Binding-site contacts:
Ligand atom O4 contacts residue GLU176 of chain 1.E at 2.9 Å (salt-bridge).
Ligand atom C8 contacts residue TRP109 of chain 1.E at 3.7 Å (hydrophobic).
Ligand atom O3 contacts residue ASP39 of chain 1.E at 3.9 Å.
Ligand atom O3 contacts residue GLU40 of chain 1.E at 3.5 Å (salt-bridge).
Ligand atom O3 contacts residue TRP174 of chain 1.E at 3.8 Å.
Ligand atom C1 contacts residue TRP109 of chain 1.E at 3.8 Å (hydrophobic).
Ligand atom O6 contacts residue GLU176 of chain 1.E at 3.3 Å (salt-bridge).
Ligand atom C1 contacts residue GLU40 of chain 1.E at 3.8 Å.
Ligand atom O6 contacts residue ASP137 of chain 1.E at 2.7 Å (salt-bridge).
Ligand atom C6 contacts residue GLU176 of chain 1.E at 3.2 Å.
Ligand atom S1 contacts residue TRP109 of chain 1.E at 3.6 Å.
Ligand atom O4 contacts residue ARG90 of chain 1.D at 2.2 Å (salt-bridge).
Ligand atom C7 contacts residue ASP39 of chain 1.E at 3.7 Å.
Ligand atom O3 contacts residue ARG90 of chain 1.D at 2.9 Å (salt-bridge).
Ligand atom C4 contacts residue ARG90 of chain 1.D at 3.3 Å.
Ligand atom C4 contacts residue TRP174 of chain 1.E at 4.0 Å (hydrophobic).
Ligand atom C5 contacts residue TRP174 of chain 1.E at 4.0 Å (hydrophobic).
Ligand atom C2 contacts residue GLU40 of chain 1.E at 3.1 Å.
Ligand atom O3 contacts residue HIS173 of chain 1.D at 3.0 Å.
Ligand atom C8 contacts residue TYR135 of chain 1.E at 3.4 Å (hydrophobic).
Ligand atom O6 contacts residue TRP174 of chain 1.E at 3.7 Å.
Ligand atom C3 contacts residue ARG90 of chain 1.D at 3.5 Å.
Ligand atom C5 contacts residue GLU176 of chain 1.E at 4.0 Å.
Ligand atom O6 contacts residue TYR339 of chain 1.B at 3.7 Å.
Ligand atom C3 contacts residue TRP174 of chain 1.E at 3.6 Å (hydrophobic).
Ligand atom C6 contacts residue ASP137 of chain 1.E at 4.1 Å.
Ligand atom S1 contacts residue TYR135 of chain 1.E at 2.7 Å (h-bond).
Ligand atom N2 contacts residue TRP174 of chain 1.E at 3.9 Å.
Ligand atom C7 contacts residue TRP174 of chain 1.E at 3.3 Å (hydrophobic).
Ligand atom C8 contacts residue TRP90 of chain 1.E at 3.5 Å (hydrophobic).
Ligand atom S1 contacts residue TRP174 of chain 1.E at 3.7 Å.
Ligand atom C8 contacts residue TRP174 of chain 1.E at 3.3 Å (hydrophobic).
Ligand atom C7 contacts residue TYR135 of chain 1.E at 3.6 Å (hydrophobic).
Ligand atom C7 contacts residue TRP109 of chain 1.E at 3.9 Å (hydrophobic).
Ligand atom N2 contacts residue ASP39 of chain 1.E at 2.8 Å (salt-bridge).
Ligand atom C2 contacts residue ASP39 of chain 1.E at 3.6 Å.
Ligand atom N2 contacts residue GLU40 of chain 1.E at 3.6 Å (salt-bridge).
Ligand atom O4 contacts residue TRP174 of chain 1.E at 3.4 Å.
Ligand atom C3 contacts residue GLU40 of chain 1.E at 3.9 Å.
Ligand atom C4 contacts residue GLU176 of chain 1.E at 3.5 Å.

Sequence of chain 1.D:
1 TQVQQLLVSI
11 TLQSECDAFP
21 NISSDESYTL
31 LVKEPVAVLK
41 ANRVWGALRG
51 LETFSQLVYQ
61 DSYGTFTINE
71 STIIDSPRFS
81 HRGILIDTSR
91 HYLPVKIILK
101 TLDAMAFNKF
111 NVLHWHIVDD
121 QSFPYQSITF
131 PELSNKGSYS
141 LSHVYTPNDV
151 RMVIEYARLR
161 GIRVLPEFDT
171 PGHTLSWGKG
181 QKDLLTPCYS

This small molecule binds to this protein.
Small molecule (SMILES): CC1=N[C@@H]2[C@@H](O)[C@H](O)[C@@H](CO)O[C@@H]2S1

Sequence of chain 1.E:
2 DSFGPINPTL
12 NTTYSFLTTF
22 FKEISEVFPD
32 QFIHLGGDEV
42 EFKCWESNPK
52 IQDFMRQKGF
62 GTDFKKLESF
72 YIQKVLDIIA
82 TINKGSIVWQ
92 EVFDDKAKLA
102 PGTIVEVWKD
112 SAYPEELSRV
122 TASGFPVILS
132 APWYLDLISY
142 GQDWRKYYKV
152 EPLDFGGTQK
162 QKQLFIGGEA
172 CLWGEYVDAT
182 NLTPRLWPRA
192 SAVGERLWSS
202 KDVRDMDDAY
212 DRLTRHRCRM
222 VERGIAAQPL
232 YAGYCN

Sequence of chain 1.B:
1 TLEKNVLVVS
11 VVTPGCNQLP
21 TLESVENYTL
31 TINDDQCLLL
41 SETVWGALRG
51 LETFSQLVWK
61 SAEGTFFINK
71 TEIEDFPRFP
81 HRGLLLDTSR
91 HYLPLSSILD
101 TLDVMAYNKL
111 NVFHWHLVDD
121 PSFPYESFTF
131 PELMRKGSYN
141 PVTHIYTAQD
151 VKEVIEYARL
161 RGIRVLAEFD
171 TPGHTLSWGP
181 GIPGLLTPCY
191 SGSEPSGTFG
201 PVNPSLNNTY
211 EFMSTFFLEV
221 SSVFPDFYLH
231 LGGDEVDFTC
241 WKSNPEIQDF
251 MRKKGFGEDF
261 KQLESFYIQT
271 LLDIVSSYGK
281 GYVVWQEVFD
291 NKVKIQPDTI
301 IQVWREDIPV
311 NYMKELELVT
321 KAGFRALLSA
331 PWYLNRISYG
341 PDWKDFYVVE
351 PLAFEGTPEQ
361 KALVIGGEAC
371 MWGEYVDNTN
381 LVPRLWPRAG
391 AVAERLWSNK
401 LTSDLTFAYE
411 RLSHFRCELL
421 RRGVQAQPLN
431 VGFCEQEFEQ